Binding-site contacts:
Ligand atom NH1 contacts residue GLU327 of chain 1.A at 3.5 Å (salt-bridge).
Ligand atom CB contacts residue ASN292 of chain 1.A at 3.8 Å.
Ligand atom CZ contacts residue GLY212 of chain 1.A at 3.1 Å.
Ligand atom CD contacts residue VAL252 of chain 1.A at 3.3 Å (hydrophobic).
Ligand atom N contacts residue ASN292 of chain 1.A at 2.8 Å (h-bond).
Ligand atom O contacts residue TRP288 of chain 1.A at 3.0 Å (h-bond).
Ligand atom NH2 contacts residue ASN214 of chain 1.A at 2.8 Å (h-bond).
Ligand atom CD contacts residue THR253 of chain 1.A at 3.8 Å.
Ligand atom NH1 contacts residue THR253 of chain 1.A at 2.7 Å (h-bond).
Ligand atom NH2 contacts residue GLU327 of chain 1.A at 2.5 Å (salt-bridge).
Ligand atom NH2 contacts residue TRP330 of chain 1.A at 3.5 Å.
Ligand atom CD contacts residue TRP330 of chain 1.A at 3.8 Å (hydrophobic).
Ligand atom CB contacts residue TRP288 of chain 1.A at 3.8 Å (hydrophobic).
Ligand atom O contacts residue THR253 of chain 1.A at 3.7 Å.
Ligand atom O contacts residue ASN292 of chain 1.A at 3.0 Å (h-bond).
Ligand atom C contacts residue ASN292 of chain 1.A at 3.5 Å.
Ligand atom CZ contacts residue THR253 of chain 1.A at 3.0 Å.
Ligand atom CE contacts residue GLY254 of chain 1.A at 3.5 Å.
Ligand atom CZ contacts residue GLU327 of chain 1.A at 3.4 Å.
Ligand atom NZ contacts residue ASN292 of chain 1.A at 3.2 Å (h-bond).
Ligand atom NH1 contacts residue ILE217 of chain 1.A at 3.4 Å.
Ligand atom NH2 contacts residue SER291 of chain 1.A at 3.2 Å (h-bond).
Ligand atom NE contacts residue THR253 of chain 1.A at 3.5 Å (h-bond).
Ligand atom NE contacts residue TRP330 of chain 1.A at 3.6 Å.
Ligand atom CE contacts residue ASN292 of chain 1.A at 3.5 Å.
Ligand atom NZ contacts residue GLY254 of chain 1.A at 3.6 Å.
Ligand atom CA contacts residue ASN292 of chain 1.A at 3.3 Å.
Ligand atom NH1 contacts residue GLY212 of chain 1.A at 2.3 Å (h-bond).
Ligand atom NH2 contacts residue TRP288 of chain 1.A at 3.8 Å.
Ligand atom CB contacts residue THR253 of chain 1.A at 3.5 Å.
Ligand atom NH2 contacts residue THR253 of chain 1.A at 3.1 Å (h-bond).
Ligand atom CZ contacts residue TRP330 of chain 1.A at 3.4 Å (hydrophobic).
Ligand atom CE contacts residue VAL252 of chain 1.A at 3.5 Å (hydrophobic).
Ligand atom NH2 contacts residue GLY212 of chain 1.A at 3.6 Å.
Ligand atom CG contacts residue THR253 of chain 1.A at 3.6 Å.
Ligand atom NZ contacts residue THR259 of chain 1.A at 2.8 Å (h-bond).
Ligand atom NH1 contacts residue TRP330 of chain 1.A at 3.6 Å.
Ligand atom NZ contacts residue VAL252 of chain 1.A at 2.6 Å (h-bond).
Ligand atom CD contacts residue ASN292 of chain 1.A at 3.5 Å.
Ligand atom N contacts residue TRP288 of chain 1.A at 3.7 Å.

Sequence of chain 1.A:
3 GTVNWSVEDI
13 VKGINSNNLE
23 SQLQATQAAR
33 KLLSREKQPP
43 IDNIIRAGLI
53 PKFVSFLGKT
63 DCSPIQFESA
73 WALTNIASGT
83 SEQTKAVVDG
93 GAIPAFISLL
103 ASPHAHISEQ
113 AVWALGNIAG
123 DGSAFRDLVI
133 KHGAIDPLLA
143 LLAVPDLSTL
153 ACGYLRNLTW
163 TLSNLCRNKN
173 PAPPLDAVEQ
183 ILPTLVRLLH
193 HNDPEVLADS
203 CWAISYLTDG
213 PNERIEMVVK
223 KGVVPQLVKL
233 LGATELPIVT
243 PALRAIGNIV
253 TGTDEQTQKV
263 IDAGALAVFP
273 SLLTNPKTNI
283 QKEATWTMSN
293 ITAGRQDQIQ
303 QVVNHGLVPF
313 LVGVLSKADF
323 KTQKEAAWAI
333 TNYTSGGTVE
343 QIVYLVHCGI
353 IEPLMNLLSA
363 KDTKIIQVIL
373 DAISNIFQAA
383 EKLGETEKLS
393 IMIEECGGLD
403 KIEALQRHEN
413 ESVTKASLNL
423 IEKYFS

A small-molecule ligand and the protein it binds are described below.
Small molecule (SMILES): C[C@H](N)C(=O)N[C@@H](CCCCN)C(=O)N[C@@H](CCCN=C(N)N)C(=O)N[C@@H](CCCN=C(N)N)C(=O)N[C@@H](C)C=O